This protein binds this small molecule.
Small molecule (SMILES): CC(C)C[C@H](NC(=O)[C@H](CCc1ccccc1)NC(=O)CN1CCOCC1)C(=O)N[C@@H](Cc1ccccc1)C(=O)N[C@@H](CC(C)C)[C@@H](O)[C@H](C)CO

Sequence of chain 1.W:
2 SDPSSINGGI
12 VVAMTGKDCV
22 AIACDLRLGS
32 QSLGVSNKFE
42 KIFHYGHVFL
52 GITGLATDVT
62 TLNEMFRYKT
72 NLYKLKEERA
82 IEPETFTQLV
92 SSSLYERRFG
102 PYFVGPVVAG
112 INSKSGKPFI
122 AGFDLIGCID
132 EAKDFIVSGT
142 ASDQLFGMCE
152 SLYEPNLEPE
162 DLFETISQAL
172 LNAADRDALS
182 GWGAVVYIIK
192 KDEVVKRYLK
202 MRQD

Binding-site contacts:
Ligand atom C58 contacts residue ARG19 of chain 1.V at 3.8 Å.
Ligand atom C13 contacts residue LEU126 of chain 1.W at 3.8 Å (hydrophobic).
Ligand atom O40 contacts residue SER20 of chain 1.V at 3.6 Å.
Ligand atom C59 contacts residue MES1 of chain 1.RA at 3.5 Å.
Ligand atom C31 contacts residue GLY47 of chain 1.V at 3.3 Å.
Ligand atom C45 contacts residue ALA49 of chain 1.V at 3.7 Å (hydrophobic).
Ligand atom C44 contacts residue LYS33 of chain 1.V at 3.7 Å.
Ligand atom O60 contacts residue MES1 of chain 1.RA at 2.0 Å (h-bond).
Ligand atom C58 contacts residue THR1 of chain 1.V at 2.5 Å.
Ligand atom C51 contacts residue THR1 of chain 1.V at 1.5 Å.
Ligand atom C34 contacts residue GLY47 of chain 1.V at 3.7 Å.
Ligand atom O48 contacts residue GLY47 of chain 1.V at 3.0 Å (h-bond).
Ligand atom O9 contacts residue ASP125 of chain 1.W at 3.7 Å.
Ligand atom O29 contacts residue ALA49 of chain 1.V at 3.1 Å (h-bond).
Ligand atom C11 contacts residue ASP125 of chain 1.W at 3.7 Å.
Ligand atom O48 contacts residue THR1 of chain 1.V at 2.2 Å (h-bond).
Ligand atom C39 contacts residue GLY47 of chain 1.V at 3.4 Å.
Ligand atom O48 contacts residue MES1 of chain 1.RA at 3.4 Å (h-bond).
Ligand atom N41 contacts residue GLY47 of chain 1.V at 2.9 Å (h-bond).
Ligand atom C47 contacts residue THR1 of chain 1.V at 1.4 Å.
Ligand atom O21 contacts residue GLN22 of chain 1.V at 3.7 Å.
Ligand atom O60 contacts residue THR1 of chain 1.V at 3.0 Å (h-bond).
Ligand atom C42 contacts residue THR1 of chain 1.V at 2.3 Å.
Ligand atom N22 contacts residue ASP125 of chain 1.W at 3.2 Å (salt-bridge).
Ligand atom C23 contacts residue THR21 of chain 1.V at 3.4 Å.
Ligand atom N41 contacts residue THR1 of chain 1.V at 3.6 Å.
Ligand atom C43 contacts residue GLY47 of chain 1.V at 3.5 Å.
Ligand atom C35 contacts residue THR48 of chain 1.V at 3.7 Å.
Ligand atom C16 contacts residue ARG99 of chain 1.W at 3.7 Å.
Ligand atom N30 contacts residue THR21 of chain 1.V at 3.1 Å (h-bond).
Ligand atom C17 contacts residue ARG99 of chain 1.W at 3.8 Å.
Ligand atom C28 contacts residue THR21 of chain 1.V at 3.7 Å.
Ligand atom C59 contacts residue THR1 of chain 1.V at 2.5 Å.
Ligand atom C26 contacts residue CYS129 of chain 1.W at 3.8 Å (hydrophobic).
Ligand atom C44 contacts residue THR1 of chain 1.V at 3.5 Å.
Ligand atom C58 contacts residue GLY168 of chain 1.V at 3.2 Å.
Ligand atom O40 contacts residue THR21 of chain 1.V at 3.3 Å (h-bond).
Ligand atom C43 contacts residue THR1 of chain 1.V at 2.7 Å.
Ligand atom C27 contacts residue THR21 of chain 1.V at 3.8 Å.
Ligand atom C27 contacts residue ALA27 of chain 1.V at 3.5 Å (hydrophobic).

Sequence of chain 1.V:
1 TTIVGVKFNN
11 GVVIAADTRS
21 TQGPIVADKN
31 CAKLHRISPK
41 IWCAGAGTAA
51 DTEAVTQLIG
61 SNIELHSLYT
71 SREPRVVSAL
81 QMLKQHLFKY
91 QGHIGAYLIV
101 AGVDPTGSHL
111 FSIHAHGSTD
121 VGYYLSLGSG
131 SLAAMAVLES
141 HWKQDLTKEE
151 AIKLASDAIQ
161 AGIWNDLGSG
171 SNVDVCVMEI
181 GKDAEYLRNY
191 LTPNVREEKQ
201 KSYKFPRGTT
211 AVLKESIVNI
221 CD